Sequence of chain 1.C:
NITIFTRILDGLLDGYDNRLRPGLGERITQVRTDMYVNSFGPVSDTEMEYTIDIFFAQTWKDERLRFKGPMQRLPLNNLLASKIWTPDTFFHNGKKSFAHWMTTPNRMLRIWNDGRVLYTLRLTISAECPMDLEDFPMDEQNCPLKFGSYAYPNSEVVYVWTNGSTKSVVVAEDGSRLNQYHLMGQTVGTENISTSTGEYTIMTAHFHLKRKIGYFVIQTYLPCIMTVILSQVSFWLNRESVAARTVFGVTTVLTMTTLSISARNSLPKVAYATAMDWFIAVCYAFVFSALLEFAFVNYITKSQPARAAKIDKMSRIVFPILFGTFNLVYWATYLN

Sequence of chain 1.D:
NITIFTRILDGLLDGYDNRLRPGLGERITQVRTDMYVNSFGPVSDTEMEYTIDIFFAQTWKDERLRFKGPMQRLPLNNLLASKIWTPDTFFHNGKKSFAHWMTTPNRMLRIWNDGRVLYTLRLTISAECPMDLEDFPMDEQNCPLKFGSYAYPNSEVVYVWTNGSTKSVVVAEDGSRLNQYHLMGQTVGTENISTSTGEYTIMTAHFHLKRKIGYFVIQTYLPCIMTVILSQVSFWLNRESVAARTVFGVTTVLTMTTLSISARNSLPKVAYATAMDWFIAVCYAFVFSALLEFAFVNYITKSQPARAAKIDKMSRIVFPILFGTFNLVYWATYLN

A small-molecule ligand and the protein it binds are described below.
Small molecule (SMILES): Cc1ccc(-c2noc(C)c2COc2ccc(C(=O)N3CCS(=O)(=O)CC3)cn2)cn1

Binding-site contacts:
Ligand atom C18 contacts residue ASN51 of chain 1.C at 3.4 Å.
Ligand atom N2 contacts residue TYR49 of chain 1.C at 3.6 Å.
Ligand atom N contacts residue TYR213 of chain 1.D at 3.7 Å.
Ligand atom C contacts residue SER162 of chain 1.D at 3.4 Å.
Ligand atom C6 contacts residue THR210 of chain 1.D at 3.9 Å.
Ligand atom C1 contacts residue TYR163 of chain 1.D at 3.8 Å (hydrophobic).
Ligand atom N2 contacts residue THR208 of chain 1.D at 3.4 Å.
Ligand atom C5 contacts residue THR208 of chain 1.D at 3.6 Å.
Ligand atom O3 contacts residue ASP187 of chain 1.C at 3.6 Å.
Ligand atom O4 contacts residue HIS105 of chain 1.D at 2.9 Å.
Ligand atom C14 contacts residue TYR49 of chain 1.C at 3.7 Å (hydrophobic).
Ligand atom O4 contacts residue LYS159 of chain 1.D at 3.6 Å.
Ligand atom C12 contacts residue THR208 of chain 1.D at 3.8 Å.
Ligand atom N contacts residue THR208 of chain 1.D at 3.6 Å.
Ligand atom N3 contacts residue TYR49 of chain 1.C at 3.7 Å.
Ligand atom C5 contacts residue THR210 of chain 1.D at 3.2 Å.
Ligand atom C14 contacts residue THR208 of chain 1.D at 3.8 Å.
Ligand atom C17 contacts residue TYR49 of chain 1.C at 3.4 Å (hydrophobic).
Ligand atom C8 contacts residue ASP47 of chain 1.C at 3.7 Å.
Ligand atom C9 contacts residue PHE68 of chain 1.C at 3.9 Å (hydrophobic).
Ligand atom C10 contacts residue TYR49 of chain 1.C at 3.4 Å (hydrophobic).
Ligand atom C contacts residue TYR163 of chain 1.D at 3.8 Å (hydrophobic).
Ligand atom C15 contacts residue TYR49 of chain 1.C at 3.5 Å (hydrophobic).
Ligand atom C8 contacts residue PHE68 of chain 1.C at 3.8 Å (hydrophobic).
Ligand atom C8 contacts residue TYR49 of chain 1.C at 3.8 Å (hydrophobic).
Ligand atom N1 contacts residue THR210 of chain 1.D at 3.4 Å.
Ligand atom O contacts residue THR133 of chain 1.C at 3.6 Å.
Ligand atom O1 contacts residue THR208 of chain 1.D at 3.8 Å.
Ligand atom C3 contacts residue PHE68 of chain 1.C at 3.8 Å (hydrophobic).
Ligand atom C contacts residue TYR213 of chain 1.D at 3.8 Å (hydrophobic).
Ligand atom O contacts residue ALA70 of chain 1.C at 3.7 Å.
Ligand atom C16 contacts residue TYR49 of chain 1.C at 3.8 Å (hydrophobic).
Ligand atom C7 contacts residue SER209 of chain 1.D at 3.9 Å.
Ligand atom C15 contacts residue THR208 of chain 1.D at 3.5 Å.
Ligand atom O2 contacts residue ILE206 of chain 1.D at 3.6 Å.
Ligand atom N1 contacts residue THR133 of chain 1.C at 3.1 Å.
Ligand atom C2 contacts residue TYR163 of chain 1.D at 3.5 Å (hydrophobic).
Ligand atom N contacts residue THR210 of chain 1.D at 3.4 Å (h-bond).
Ligand atom C11 contacts residue THR208 of chain 1.D at 3.6 Å.
Ligand atom O3 contacts residue ASN51 of chain 1.C at 3.7 Å.